Sequence of chain 1.A:
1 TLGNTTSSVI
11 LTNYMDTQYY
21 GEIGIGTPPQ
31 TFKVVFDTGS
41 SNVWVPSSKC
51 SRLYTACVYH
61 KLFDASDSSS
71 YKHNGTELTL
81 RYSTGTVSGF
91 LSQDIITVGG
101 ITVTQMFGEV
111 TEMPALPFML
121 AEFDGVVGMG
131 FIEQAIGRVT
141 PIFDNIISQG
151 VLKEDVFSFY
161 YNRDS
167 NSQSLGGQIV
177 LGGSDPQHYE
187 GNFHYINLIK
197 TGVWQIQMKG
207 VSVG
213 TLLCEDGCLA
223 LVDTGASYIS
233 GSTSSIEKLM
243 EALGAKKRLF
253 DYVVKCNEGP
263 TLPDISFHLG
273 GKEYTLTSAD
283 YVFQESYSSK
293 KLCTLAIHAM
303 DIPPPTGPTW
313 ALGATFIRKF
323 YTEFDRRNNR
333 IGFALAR

Binding-site contacts:
Ligand atom C20 contacts residue VAL35 of chain 1.A at 3.3 Å (hydrophobic).
Ligand atom C3 contacts residue GLY227 of chain 1.A at 3.5 Å.
Ligand atom C1 contacts residue THR17 of chain 1.A at 3.4 Å.
Ligand atom O23 contacts residue THR17 of chain 1.A at 3.2 Å (h-bond).
Ligand atom O23 contacts residue GLY227 of chain 1.A at 3.3 Å (h-bond).
Ligand atom C22 contacts residue THR226 of chain 1.A at 3.0 Å.
Ligand atom C1 contacts residue SER229 of chain 1.A at 3.6 Å.
Ligand atom C22 contacts residue ALA228 of chain 1.A at 3.5 Å (hydrophobic).
Ligand atom C11 contacts residue GLY227 of chain 1.A at 3.5 Å.
Ligand atom C21 contacts residue TYR19 of chain 1.A at 3.5 Å (hydrophobic).
Ligand atom C16 contacts residue PEG1 of chain 1.E at 3.7 Å.
Ligand atom N6 contacts residue THR84 of chain 1.A at 3.5 Å (h-bond).
Ligand atom C10 contacts residue VAL126 of chain 1.A at 3.9 Å (hydrophobic).
Ligand atom C9 contacts residue TYR82 of chain 1.A at 3.3 Å (hydrophobic).
Ligand atom C7 contacts residue PHE123 of chain 1.A at 3.7 Å (hydrophobic).
Ligand atom O23 contacts residue SER229 of chain 1.A at 3.2 Å (h-bond).
Ligand atom C20 contacts residue GLN18 of chain 1.A at 3.9 Å.
Ligand atom C5 contacts residue PHE123 of chain 1.A at 3.5 Å (hydrophobic).
Ligand atom C15 contacts residue PEG1 of chain 1.E at 3.5 Å.
Ligand atom N2 contacts residue GLY227 of chain 1.A at 2.6 Å (h-bond).
Ligand atom C21 contacts residue TYR161 of chain 1.A at 3.5 Å (hydrophobic).
Ligand atom C21 contacts residue THR226 of chain 1.A at 3.1 Å.
Ligand atom N6 contacts residue PHE123 of chain 1.A at 3.5 Å.
Ligand atom C22 contacts residue GLY227 of chain 1.A at 3.8 Å.
Ligand atom C19 contacts residue THR17 of chain 1.A at 3.2 Å.
Ligand atom C17 contacts residue PRO117 of chain 1.A at 3.1 Å (hydrophobic).
Ligand atom C17 contacts residue LEU120 of chain 1.A at 3.5 Å (hydrophobic).
Ligand atom C21 contacts residue VAL35 of chain 1.A at 3.8 Å (hydrophobic).
Ligand atom C3 contacts residue PHE123 of chain 1.A at 3.8 Å (hydrophobic).
Ligand atom C1 contacts residue GLY227 of chain 1.A at 3.3 Å.
Ligand atom C19 contacts residue GLY227 of chain 1.A at 3.2 Å.
Ligand atom C18 contacts residue ALA121 of chain 1.A at 3.8 Å (hydrophobic).
Ligand atom C20 contacts residue TYR19 of chain 1.A at 3.6 Å (hydrophobic).
Ligand atom C16 contacts residue PRO117 of chain 1.A at 3.8 Å (hydrophobic).
Ligand atom O23 contacts residue ALA228 of chain 1.A at 3.2 Å.
Ligand atom C10 contacts residue TYR82 of chain 1.A at 3.7 Å (hydrophobic).
Ligand atom C16 contacts residue LEU120 of chain 1.A at 3.5 Å (hydrophobic).
Ligand atom C12 contacts residue PHE123 of chain 1.A at 3.9 Å (hydrophobic).
Ligand atom C17 contacts residue ALA121 of chain 1.A at 3.5 Å (hydrophobic).
Ligand atom N4 contacts residue PHE123 of chain 1.A at 3.6 Å.

This protein binds this small molecule.
Small molecule (SMILES): c1ccc(-c2nc(NCc3ccco3)c3ccccc3n2)cc1